The small molecule below binds the protein below.
Small molecule (SMILES): CC(=O)N[C@@H]1[C@@H](O)[C@H](O)[C@@H](CO)O[C@H]1O

Sequence of chain 1.G:
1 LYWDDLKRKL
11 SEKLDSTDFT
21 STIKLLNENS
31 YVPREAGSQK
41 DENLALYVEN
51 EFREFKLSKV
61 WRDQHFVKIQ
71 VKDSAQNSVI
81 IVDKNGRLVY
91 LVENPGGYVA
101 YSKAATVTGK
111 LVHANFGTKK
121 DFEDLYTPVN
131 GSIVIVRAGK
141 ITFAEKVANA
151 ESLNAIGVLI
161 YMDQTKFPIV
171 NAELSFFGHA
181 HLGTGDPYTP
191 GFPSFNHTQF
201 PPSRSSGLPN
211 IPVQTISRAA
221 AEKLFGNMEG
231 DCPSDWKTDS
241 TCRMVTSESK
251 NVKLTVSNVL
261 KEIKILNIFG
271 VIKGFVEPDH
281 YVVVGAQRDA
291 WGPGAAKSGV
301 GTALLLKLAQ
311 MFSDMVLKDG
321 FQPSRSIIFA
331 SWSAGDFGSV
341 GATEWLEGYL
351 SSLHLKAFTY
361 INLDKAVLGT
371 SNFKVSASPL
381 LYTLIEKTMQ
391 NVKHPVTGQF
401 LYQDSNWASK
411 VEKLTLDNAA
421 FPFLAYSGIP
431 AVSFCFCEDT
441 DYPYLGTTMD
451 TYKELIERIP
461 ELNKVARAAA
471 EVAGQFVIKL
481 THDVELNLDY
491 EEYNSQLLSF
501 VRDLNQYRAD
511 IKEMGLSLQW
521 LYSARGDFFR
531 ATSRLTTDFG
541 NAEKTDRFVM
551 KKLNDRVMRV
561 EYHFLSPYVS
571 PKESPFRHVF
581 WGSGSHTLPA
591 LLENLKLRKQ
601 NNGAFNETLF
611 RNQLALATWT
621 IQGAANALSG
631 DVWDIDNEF

Binding-site contacts:
Ligand atom C4 contacts residue ASN606 of chain 1.G at 4.2 Å.
Ligand atom O6 contacts residue LEU609 of chain 1.G at 3.8 Å.
Ligand atom C7 contacts residue ASN606 of chain 1.G at 3.0 Å.
Ligand atom C1 contacts residue ASN606 of chain 1.G at 1.4 Å.
Ligand atom O5 contacts residue ASN606 of chain 1.G at 2.4 Å (h-bond).
Ligand atom C8 contacts residue ASN606 of chain 1.G at 4.2 Å.
Ligand atom O7 contacts residue ASN606 of chain 1.G at 2.9 Å (h-bond).
Ligand atom C1 contacts residue LEU609 of chain 1.G at 4.3 Å (hydrophobic).
Ligand atom O5 contacts residue LEU609 of chain 1.G at 3.6 Å.
Ligand atom C2 contacts residue ASN606 of chain 1.G at 2.4 Å.
Ligand atom C3 contacts residue ASN606 of chain 1.G at 3.8 Å.
Ligand atom C6 contacts residue LEU609 of chain 1.G at 4.4 Å (hydrophobic).
Ligand atom N2 contacts residue ASN606 of chain 1.G at 2.8 Å (h-bond).
Ligand atom C5 contacts residue LEU609 of chain 1.G at 4.5 Å (hydrophobic).
Ligand atom C5 contacts residue ASN606 of chain 1.G at 3.7 Å.